Binding-site contacts:
Ligand atom O17 contacts residue TYR158 of chain 2.A at 2.6 Å (h-bond).
Ligand atom C11 contacts residue MET98 of chain 2.A at 3.8 Å (hydrophobic).
Ligand atom C1 contacts residue TYR158 of chain 2.A at 3.4 Å (hydrophobic).
Ligand atom C10 contacts residue MET161 of chain 2.A at 3.6 Å (hydrophobic).
Ligand atom C1 contacts residue NAD1 of chain 2.C at 3.5 Å.
Ligand atom C5 contacts residue NAD1 of chain 2.C at 3.5 Å.
Ligand atom C13 contacts residue ALA198 of chain 2.A at 3.6 Å (hydrophobic).
Ligand atom C21 contacts residue ALA157 of chain 2.A at 3.6 Å (hydrophobic).
Ligand atom C10 contacts residue MET103 of chain 2.A at 3.9 Å (hydrophobic).
Ligand atom C8 contacts residue NAD1 of chain 2.C at 3.8 Å.
Ligand atom C19 contacts residue PHE149 of chain 2.A at 4.0 Å (hydrophobic).
Ligand atom C20 contacts residue VAL203 of chain 2.A at 3.6 Å (hydrophobic).
Ligand atom C14 contacts residue NAD1 of chain 2.C at 3.7 Å.
Ligand atom C3 contacts residue MET199 of chain 2.A at 3.6 Å (hydrophobic).
Ligand atom C12 contacts residue GLY96 of chain 2.A at 3.6 Å.
Ligand atom C1 contacts residue PHE149 of chain 2.A at 4.0 Å (hydrophobic).
Ligand atom C2 contacts residue NAD1 of chain 2.C at 3.2 Å.
Ligand atom C4 contacts residue MET199 of chain 2.A at 3.8 Å (hydrophobic).
Ligand atom O7 contacts residue ALA198 of chain 2.A at 3.7 Å.
Ligand atom C6 contacts residue TYR158 of chain 2.A at 3.4 Å (hydrophobic).
Ligand atom C16 contacts residue NAD1 of chain 2.C at 3.4 Å.
Ligand atom O17 contacts residue NAD1 of chain 2.C at 2.5 Å (h-bond).
Ligand atom C11 contacts residue MET161 of chain 2.A at 3.7 Å (hydrophobic).
Ligand atom C14 contacts residue ALA198 of chain 2.A at 3.4 Å (hydrophobic).
Ligand atom O7 contacts residue NAD1 of chain 2.C at 3.3 Å (h-bond).
Ligand atom C8 contacts residue ALA198 of chain 2.A at 3.7 Å (hydrophobic).
Ligand atom C9 contacts residue VAL203 of chain 2.A at 3.9 Å (hydrophobic).
Ligand atom O17 contacts residue LYS165 of chain 2.A at 3.8 Å.
Ligand atom C12 contacts residue PHE97 of chain 2.A at 3.6 Å (hydrophobic).
Ligand atom C3 contacts residue NAD1 of chain 2.C at 3.2 Å.
Ligand atom C11 contacts residue ILE202 of chain 2.A at 3.8 Å (hydrophobic).
Ligand atom C12 contacts residue ILE202 of chain 2.A at 3.8 Å (hydrophobic).
Ligand atom C4 contacts residue NAD1 of chain 2.C at 3.5 Å.
Ligand atom C14 contacts residue GLY96 of chain 2.A at 3.5 Å.
Ligand atom C18 contacts residue LEU218 of chain 2.A at 3.7 Å (hydrophobic).
Ligand atom C21 contacts residue VAL203 of chain 2.A at 3.6 Å (hydrophobic).
Ligand atom C18 contacts residue PHE149 of chain 2.A at 3.7 Å (hydrophobic).
Ligand atom C6 contacts residue NAD1 of chain 2.C at 3.4 Å.
Ligand atom C12 contacts residue MET161 of chain 2.A at 3.8 Å (hydrophobic).
Ligand atom C16 contacts residue PHE149 of chain 2.A at 3.9 Å (hydrophobic).

Sequence of chain 2.A:
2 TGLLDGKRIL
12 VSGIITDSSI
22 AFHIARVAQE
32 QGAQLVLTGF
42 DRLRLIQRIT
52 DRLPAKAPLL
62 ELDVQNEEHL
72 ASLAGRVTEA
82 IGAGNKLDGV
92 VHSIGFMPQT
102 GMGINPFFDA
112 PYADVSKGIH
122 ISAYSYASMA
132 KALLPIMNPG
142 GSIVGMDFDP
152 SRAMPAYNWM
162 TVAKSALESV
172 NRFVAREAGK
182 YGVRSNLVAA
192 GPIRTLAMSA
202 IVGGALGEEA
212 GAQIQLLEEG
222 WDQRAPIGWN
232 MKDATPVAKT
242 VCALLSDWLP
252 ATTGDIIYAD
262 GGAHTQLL

The small molecule below binds the protein below.
Small molecule (SMILES): CCCCCCc1ccc(Oc2ccccc2C)c(O)c1